Sequence of chain 1.A:
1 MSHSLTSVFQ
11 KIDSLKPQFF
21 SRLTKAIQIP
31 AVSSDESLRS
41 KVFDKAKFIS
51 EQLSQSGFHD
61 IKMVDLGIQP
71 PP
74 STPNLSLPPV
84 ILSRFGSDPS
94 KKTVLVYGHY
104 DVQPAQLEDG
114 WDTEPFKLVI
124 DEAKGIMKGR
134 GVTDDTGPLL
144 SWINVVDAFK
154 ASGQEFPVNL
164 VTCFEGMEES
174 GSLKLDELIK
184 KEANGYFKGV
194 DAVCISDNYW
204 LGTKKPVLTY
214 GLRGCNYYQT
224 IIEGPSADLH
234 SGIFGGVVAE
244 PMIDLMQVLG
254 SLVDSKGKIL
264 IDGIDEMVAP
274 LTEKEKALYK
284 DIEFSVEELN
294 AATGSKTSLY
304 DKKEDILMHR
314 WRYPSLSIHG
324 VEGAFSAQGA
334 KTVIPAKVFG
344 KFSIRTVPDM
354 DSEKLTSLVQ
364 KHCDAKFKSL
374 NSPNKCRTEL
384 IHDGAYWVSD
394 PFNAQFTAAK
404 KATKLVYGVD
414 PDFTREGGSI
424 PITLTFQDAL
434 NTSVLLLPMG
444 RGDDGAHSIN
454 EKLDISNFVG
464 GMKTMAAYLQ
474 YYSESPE

The small molecule below binds the protein below.
Small molecule (SMILES): NCC(=O)O

Binding-site contacts:
Ligand atom C contacts residue HIS233 of chain 1.A at 4.4 Å.
Ligand atom N contacts residue TYR202 of chain 2.A at 4.5 Å.
Ligand atom CA contacts residue ZN1 of chain 2.C at 3.3 Å.
Ligand atom N contacts residue ZN1 of chain 2.B at 2.6 Å.
Ligand atom CA contacts residue ZN1 of chain 2.B at 2.4 Å.
Ligand atom C contacts residue CYS1 of chain 2.E at 1.3 Å (hydrophobic).
Ligand atom CA contacts residue GLU171 of chain 2.A at 3.2 Å.
Ligand atom CA contacts residue HIS233 of chain 1.A at 4.2 Å.
Ligand atom N contacts residue GLU172 of chain 2.A at 4.5 Å.
Ligand atom C contacts residue HIS450 of chain 2.A at 3.9 Å.
Ligand atom O contacts residue SER422 of chain 2.A at 3.0 Å (h-bond).
Ligand atom CA contacts residue CYS1 of chain 2.E at 2.4 Å (hydrophobic).
Ligand atom C contacts residue GLU172 of chain 2.A at 4.1 Å.
Ligand atom O contacts residue GLU171 of chain 2.A at 3.1 Å (salt-bridge).
Ligand atom C contacts residue ZN1 of chain 2.B at 3.6 Å.
Ligand atom N contacts residue ZN1 of chain 2.C at 3.3 Å.
Ligand atom N contacts residue HIS233 of chain 1.A at 2.9 Å (h-bond).
Ligand atom CA contacts residue HIS450 of chain 2.A at 3.4 Å.
Ligand atom N contacts residue HIS450 of chain 2.A at 3.0 Å (h-bond).
Ligand atom N contacts residue CYS1 of chain 2.E at 2.9 Å (h-bond).
Ligand atom CA contacts residue ASP137 of chain 2.A at 3.8 Å.
Ligand atom C contacts residue SER422 of chain 2.A at 4.0 Å.
Ligand atom C contacts residue GLU171 of chain 2.A at 3.5 Å.
Ligand atom O contacts residue PRO424 of chain 2.A at 4.4 Å.
Ligand atom O contacts residue CYS1 of chain 2.E at 2.2 Å (h-bond).
Ligand atom CA contacts residue GLU172 of chain 2.A at 3.7 Å.
Ligand atom N contacts residue ASP137 of chain 2.A at 3.4 Å (salt-bridge).

Sequence of chain 2.A:
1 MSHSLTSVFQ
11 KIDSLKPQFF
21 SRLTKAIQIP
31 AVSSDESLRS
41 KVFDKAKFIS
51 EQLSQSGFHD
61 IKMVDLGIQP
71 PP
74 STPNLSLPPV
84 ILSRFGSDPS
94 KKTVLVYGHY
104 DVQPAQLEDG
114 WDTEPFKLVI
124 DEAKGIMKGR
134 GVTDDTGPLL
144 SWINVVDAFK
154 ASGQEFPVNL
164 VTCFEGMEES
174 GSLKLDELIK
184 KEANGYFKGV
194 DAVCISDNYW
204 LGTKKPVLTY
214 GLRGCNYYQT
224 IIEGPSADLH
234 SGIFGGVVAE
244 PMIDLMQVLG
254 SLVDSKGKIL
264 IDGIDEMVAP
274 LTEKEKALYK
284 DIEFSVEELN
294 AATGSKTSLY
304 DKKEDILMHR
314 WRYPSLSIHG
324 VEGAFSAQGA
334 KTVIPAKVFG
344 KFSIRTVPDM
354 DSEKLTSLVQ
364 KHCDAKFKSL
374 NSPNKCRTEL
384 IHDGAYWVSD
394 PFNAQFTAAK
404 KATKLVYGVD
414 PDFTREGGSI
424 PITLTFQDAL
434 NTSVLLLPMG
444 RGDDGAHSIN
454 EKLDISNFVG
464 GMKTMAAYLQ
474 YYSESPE